Binding-site contacts:
Ligand atom O6 contacts residue ASN19 of chain 17.Z at 4.5 Å.
Ligand atom C2 contacts residue ASN19 of chain 17.Z at 3.4 Å.
Ligand atom N2 contacts residue ASN19 of chain 17.Z at 4.0 Å.
Ligand atom O7 contacts residue ASN19 of chain 17.Z at 4.5 Å.
Ligand atom C6 contacts residue ASN19 of chain 17.Z at 4.1 Å.
Ligand atom O5 contacts residue ASN19 of chain 17.Z at 2.2 Å (h-bond).
Ligand atom C1 contacts residue ASN19 of chain 17.Z at 1.9 Å.
Ligand atom C5 contacts residue ASN19 of chain 17.Z at 3.4 Å.
Ligand atom C3 contacts residue ASN19 of chain 17.Z at 4.4 Å.

This protein binds this small molecule.
Small molecule (SMILES): CC(=O)N[C@H]1[C@H](O[C@H]2[C@H](O)[C@@H](NC(C)=O)CO[C@@H]2CO)O[C@H](CO)[C@@H](O)[C@@H]1O

Sequence of chain 17.Z:
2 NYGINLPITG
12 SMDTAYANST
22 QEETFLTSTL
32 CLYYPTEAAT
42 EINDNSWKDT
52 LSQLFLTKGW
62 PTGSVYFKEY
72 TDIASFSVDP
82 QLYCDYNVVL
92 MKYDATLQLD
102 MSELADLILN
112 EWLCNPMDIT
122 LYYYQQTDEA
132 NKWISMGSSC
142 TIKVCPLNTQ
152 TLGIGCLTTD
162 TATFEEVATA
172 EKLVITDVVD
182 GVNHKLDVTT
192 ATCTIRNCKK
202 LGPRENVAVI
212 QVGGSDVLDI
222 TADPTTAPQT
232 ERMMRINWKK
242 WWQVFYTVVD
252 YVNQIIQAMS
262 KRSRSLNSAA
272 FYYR